Binding-site contacts:
Ligand atom C3 contacts residue HIS68 of chain 1.F at 3.6 Å.
Ligand atom N2 contacts residue ALA398 of chain 1.F at 3.7 Å.
Ligand atom C2 contacts residue CYS442 of chain 1.F at 3.4 Å (hydrophobic).
Ligand atom C3 contacts residue CYS64 of chain 1.F at 3.2 Å (hydrophobic).
Ligand atom N1 contacts residue ARG375 of chain 1.F at 3.0 Å (salt-bridge).
Ligand atom NI contacts residue CYS64 of chain 1.F at 2.2 Å.
Ligand atom N2 contacts residue CYS442 of chain 1.F at 3.2 Å.
Ligand atom C3 contacts residue CYS445 of chain 1.F at 3.0 Å (hydrophobic).
Ligand atom N2 contacts residue ARG375 of chain 1.F at 3.5 Å.
Ligand atom C2 contacts residue ALA398 of chain 1.F at 3.9 Å (hydrophobic).
Ligand atom C1 contacts residue ALA373 of chain 1.F at 3.8 Å (hydrophobic).
Ligand atom N2 contacts residue CYS445 of chain 1.F at 3.6 Å.
Ligand atom O3 contacts residue ALA373 of chain 1.F at 3.2 Å.
Ligand atom C3 contacts residue ALA398 of chain 1.F at 4.0 Å (hydrophobic).
Ligand atom C3 contacts residue ALA373 of chain 1.F at 3.5 Å (hydrophobic).
Ligand atom O3 contacts residue HIS68 of chain 1.F at 3.7 Å.
Ligand atom C1 contacts residue CYS64 of chain 1.F at 2.9 Å (hydrophobic).
Ligand atom C2 contacts residue CYS445 of chain 1.F at 3.1 Å (hydrophobic).
Ligand atom FE contacts residue HIS68 of chain 1.F at 4.2 Å.
Ligand atom O3 contacts residue VAL397 of chain 1.F at 3.5 Å.
Ligand atom C2 contacts residue CYS64 of chain 1.F at 4.0 Å (hydrophobic).
Ligand atom C3 contacts residue VAL397 of chain 1.F at 3.6 Å (hydrophobic).
Ligand atom C1 contacts residue CYS445 of chain 1.F at 4.2 Å (hydrophobic).
Ligand atom N1 contacts residue ALA373 of chain 1.F at 3.7 Å.
Ligand atom O3 contacts residue ALA398 of chain 1.F at 4.0 Å.
Ligand atom FE contacts residue CYS64 of chain 1.F at 2.3 Å.
Ligand atom N1 contacts residue PRO374 of chain 1.F at 3.3 Å.
Ligand atom NI contacts residue CYS442 of chain 1.F at 2.3 Å.
Ligand atom C2 contacts residue THR399 of chain 1.F at 4.2 Å.
Ligand atom NI contacts residue CYS61 of chain 1.F at 2.2 Å.
Ligand atom O3 contacts residue CYS445 of chain 1.F at 3.9 Å.
Ligand atom O3 contacts residue LEU378 of chain 1.F at 3.2 Å.
Ligand atom FE contacts residue CYS445 of chain 1.F at 2.4 Å.
Ligand atom C1 contacts residue PRO374 of chain 1.F at 4.2 Å (hydrophobic).
Ligand atom N1 contacts residue CYS64 of chain 1.F at 3.3 Å.
Ligand atom C1 contacts residue ARG375 of chain 1.F at 3.6 Å.
Ligand atom O3 contacts residue CYS64 of chain 1.F at 4.1 Å.
Ligand atom N2 contacts residue THR399 of chain 1.F at 3.1 Å (h-bond).
Ligand atom C2 contacts residue ARG375 of chain 1.F at 3.7 Å.
Ligand atom NI contacts residue CYS445 of chain 1.F at 2.9 Å.

Sequence of chain 1.F:
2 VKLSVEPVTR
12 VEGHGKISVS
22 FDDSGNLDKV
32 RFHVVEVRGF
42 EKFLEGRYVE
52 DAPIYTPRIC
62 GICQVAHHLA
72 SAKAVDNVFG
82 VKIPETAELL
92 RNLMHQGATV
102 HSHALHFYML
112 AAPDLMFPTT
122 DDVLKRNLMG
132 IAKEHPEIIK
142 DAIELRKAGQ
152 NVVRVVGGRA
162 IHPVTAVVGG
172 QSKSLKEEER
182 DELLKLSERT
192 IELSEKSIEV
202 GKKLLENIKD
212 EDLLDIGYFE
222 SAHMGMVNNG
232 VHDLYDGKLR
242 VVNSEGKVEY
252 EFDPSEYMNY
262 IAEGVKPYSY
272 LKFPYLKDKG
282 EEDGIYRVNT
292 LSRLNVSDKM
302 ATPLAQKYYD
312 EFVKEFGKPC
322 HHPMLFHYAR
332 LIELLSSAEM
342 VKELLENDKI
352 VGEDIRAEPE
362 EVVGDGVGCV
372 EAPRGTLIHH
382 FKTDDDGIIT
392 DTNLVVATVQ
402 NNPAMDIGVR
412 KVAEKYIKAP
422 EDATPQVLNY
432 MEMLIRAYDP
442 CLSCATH

The small molecule below binds the protein below.
Small molecule (SMILES): N#C[Fe]([Ni])(C#N)C=O